Sequence of chain 43.C:
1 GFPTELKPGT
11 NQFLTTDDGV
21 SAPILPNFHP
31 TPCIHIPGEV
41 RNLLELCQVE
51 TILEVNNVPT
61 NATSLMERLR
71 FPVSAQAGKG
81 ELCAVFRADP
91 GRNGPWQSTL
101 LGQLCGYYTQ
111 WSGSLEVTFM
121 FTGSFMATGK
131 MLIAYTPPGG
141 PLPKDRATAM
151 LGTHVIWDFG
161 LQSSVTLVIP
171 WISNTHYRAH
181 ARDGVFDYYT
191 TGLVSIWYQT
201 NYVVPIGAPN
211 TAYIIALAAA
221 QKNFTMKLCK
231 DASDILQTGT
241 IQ

Sequence of chain 42.A:
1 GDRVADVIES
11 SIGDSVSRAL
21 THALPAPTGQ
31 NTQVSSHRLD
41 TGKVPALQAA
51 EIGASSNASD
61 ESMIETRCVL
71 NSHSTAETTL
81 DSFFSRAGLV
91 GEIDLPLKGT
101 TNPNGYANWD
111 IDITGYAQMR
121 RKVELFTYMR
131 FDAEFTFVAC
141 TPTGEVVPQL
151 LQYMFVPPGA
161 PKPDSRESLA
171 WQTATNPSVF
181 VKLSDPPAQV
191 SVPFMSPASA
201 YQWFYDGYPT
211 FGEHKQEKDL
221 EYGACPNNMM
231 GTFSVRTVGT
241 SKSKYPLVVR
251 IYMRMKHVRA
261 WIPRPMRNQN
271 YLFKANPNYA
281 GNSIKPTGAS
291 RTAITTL

Sequence of chain 42.C:
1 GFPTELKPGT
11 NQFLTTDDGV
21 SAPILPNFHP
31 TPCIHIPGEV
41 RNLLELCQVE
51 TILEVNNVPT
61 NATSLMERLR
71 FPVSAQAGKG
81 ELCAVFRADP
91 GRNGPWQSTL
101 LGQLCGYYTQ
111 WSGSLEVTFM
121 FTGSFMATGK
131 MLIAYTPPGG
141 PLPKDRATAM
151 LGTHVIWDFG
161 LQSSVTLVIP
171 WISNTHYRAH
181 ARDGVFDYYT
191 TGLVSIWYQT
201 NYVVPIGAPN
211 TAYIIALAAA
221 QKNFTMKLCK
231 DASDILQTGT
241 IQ

A small-molecule ligand and the protein it binds are described below.
Small molecule (SMILES): CCO/N=C/c1ccc(OCC[C@@H](C)CCN2CCN(c3ccncc3)C2=O)cc1

Binding-site contacts:
Ligand atom CBA contacts residue TRP203 of chain 42.A at 3.5 Å (hydrophobic).
Ligand atom NAT contacts residue PHE155 of chain 42.A at 3.9 Å.
Ligand atom CAM contacts residue PHE155 of chain 42.A at 3.8 Å (hydrophobic).
Ligand atom CAG contacts residue TRP203 of chain 42.A at 3.7 Å (hydrophobic).
Ligand atom CAL contacts residue PHE155 of chain 42.A at 3.7 Å (hydrophobic).
Ligand atom CAI contacts residue PHE135 of chain 42.A at 3.7 Å (hydrophobic).
Ligand atom CAN contacts residue PHE135 of chain 42.A at 3.7 Å (hydrophobic).
Ligand atom CAE contacts residue GLN202 of chain 42.A at 3.4 Å.
Ligand atom CAK contacts residue PHE135 of chain 42.A at 3.7 Å (hydrophobic).
Ligand atom CAO contacts residue ILE111 of chain 42.A at 3.8 Å (hydrophobic).
Ligand atom CAF contacts residue ASP112 of chain 42.A at 3.6 Å.
Ligand atom CAX contacts residue TRP203 of chain 42.A at 3.5 Å (hydrophobic).
Ligand atom CAS contacts residue TYR201 of chain 42.A at 3.6 Å (hydrophobic).
Ligand atom CAF contacts residue THR114 of chain 42.A at 3.6 Å.
Ligand atom CAG contacts residue ASN228 of chain 42.A at 3.2 Å.
Ligand atom CAA contacts residue VAL179 of chain 42.A at 3.4 Å (hydrophobic).
Ligand atom NBD contacts residue ASN228 of chain 42.A at 3.9 Å.
Ligand atom CAJ contacts residue PHE155 of chain 42.A at 3.7 Å (hydrophobic).
Ligand atom CAG contacts residue GLN202 of chain 42.A at 3.4 Å.
Ligand atom CAE contacts residue ASN228 of chain 42.A at 3.4 Å.
Ligand atom CAA contacts residue TYR153 of chain 42.A at 3.9 Å (hydrophobic).
Ligand atom OAW contacts residue MET195 of chain 42.A at 3.2 Å.
Ligand atom CAI contacts residue VAL192 of chain 42.A at 3.8 Å (hydrophobic).
Ligand atom CAN contacts residue ILE111 of chain 42.A at 3.6 Å (hydrophobic).
Ligand atom CAH contacts residue ASP112 of chain 42.A at 3.4 Å.
Ligand atom CAD contacts residue PHE137 of chain 42.A at 3.8 Å (hydrophobic).
Ligand atom CAA contacts residue SER178 of chain 42.A at 3.5 Å.
Ligand atom CAR contacts residue TYR201 of chain 42.A at 3.4 Å (hydrophobic).
Ligand atom CAH contacts residue THR114 of chain 42.A at 3.8 Å.
Ligand atom CAJ contacts residue ILE24 of chain 42.C at 3.9 Å (hydrophobic).
Ligand atom OAC contacts residue TRP203 of chain 42.A at 3.9 Å.
Ligand atom CBA contacts residue ASN228 of chain 42.A at 3.7 Å.
Ligand atom CAA contacts residue PRO177 of chain 42.A at 3.2 Å (hydrophobic).
Ligand atom CAM contacts residue PRO177 of chain 42.A at 3.7 Å (hydrophobic).
Ligand atom OAC contacts residue ASP112 of chain 42.A at 3.7 Å.
Ligand atom NBD contacts residue TRP203 of chain 42.A at 3.2 Å.
Ligand atom CAS contacts residue ASN228 of chain 42.A at 3.8 Å.
Ligand atom NBC contacts residue TRP203 of chain 42.A at 3.8 Å.
Ligand atom OAC contacts residue ILE113 of chain 42.A at 3.3 Å (h-bond).
Ligand atom CAS contacts residue TRP203 of chain 42.A at 3.4 Å (hydrophobic).